Sequence of chain 1.A:
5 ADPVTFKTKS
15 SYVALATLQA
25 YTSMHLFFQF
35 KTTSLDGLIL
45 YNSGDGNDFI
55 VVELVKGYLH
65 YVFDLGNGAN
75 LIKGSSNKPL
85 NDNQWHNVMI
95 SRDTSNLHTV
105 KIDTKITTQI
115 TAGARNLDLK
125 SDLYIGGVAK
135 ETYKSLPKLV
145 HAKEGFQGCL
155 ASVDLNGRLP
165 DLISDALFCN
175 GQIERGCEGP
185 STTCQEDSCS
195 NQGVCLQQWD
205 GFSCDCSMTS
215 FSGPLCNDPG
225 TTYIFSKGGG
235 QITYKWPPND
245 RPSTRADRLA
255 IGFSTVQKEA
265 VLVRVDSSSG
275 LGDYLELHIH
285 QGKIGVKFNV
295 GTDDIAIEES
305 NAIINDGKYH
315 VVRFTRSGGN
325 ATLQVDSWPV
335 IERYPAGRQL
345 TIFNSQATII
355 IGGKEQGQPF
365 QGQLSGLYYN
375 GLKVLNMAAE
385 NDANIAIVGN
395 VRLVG

A small-molecule ligand and the protein it binds are described below.
Small molecule (SMILES): CC(=O)N[C@@H]1[C@@H](O)[C@H](O)[C@@H](CO)O[C@H]1O

Binding-site contacts:
Ligand atom N2 contacts residue SER321 of chain 1.A at 4.3 Å.
Ligand atom C5 contacts residue TYR338 of chain 1.A at 4.3 Å (hydrophobic).
Ligand atom O6 contacts residue TYR338 of chain 1.A at 3.9 Å.
Ligand atom C8 contacts residue SER321 of chain 1.A at 3.5 Å.
Ligand atom C8 contacts residue THR345 of chain 1.A at 4.3 Å.
Ligand atom C8 contacts residue GLY322 of chain 1.A at 3.7 Å.
Ligand atom N2 contacts residue ASN324 of chain 1.A at 2.9 Å (h-bond).
Ligand atom C3 contacts residue ASN324 of chain 1.A at 3.8 Å.
Ligand atom C2 contacts residue ASN324 of chain 1.A at 2.4 Å.
Ligand atom C4 contacts residue ASN324 of chain 1.A at 4.1 Å.
Ligand atom O5 contacts residue TYR338 of chain 1.A at 3.3 Å.
Ligand atom O7 contacts residue ASN324 of chain 1.A at 3.5 Å (h-bond).
Ligand atom C7 contacts residue ASN324 of chain 1.A at 3.4 Å.
Ligand atom C1 contacts residue TYR338 of chain 1.A at 4.0 Å (hydrophobic).
Ligand atom C5 contacts residue ASN324 of chain 1.A at 3.7 Å.
Ligand atom C1 contacts residue ASN324 of chain 1.A at 1.4 Å.
Ligand atom C7 contacts residue SER321 of chain 1.A at 3.5 Å.
Ligand atom C6 contacts residue TYR338 of chain 1.A at 4.1 Å (hydrophobic).
Ligand atom O7 contacts residue SER321 of chain 1.A at 3.0 Å (h-bond).
Ligand atom O5 contacts residue ASN324 of chain 1.A at 2.4 Å (h-bond).